This small molecule binds to this protein.
Small molecule (SMILES): COc1ccc2[nH]c(C)cc2c1

Binding-site contacts:
Ligand atom O11 contacts residue ASN106 of chain 1.A at 2.8 Å (h-bond).
Ligand atom C9 contacts residue ARG88 of chain 1.A at 4.4 Å.
Ligand atom C1 contacts residue MET74 of chain 1.A at 3.9 Å (hydrophobic).
Ligand atom C8 contacts residue ASN106 of chain 1.A at 4.1 Å.
Ligand atom C12 contacts residue ASN106 of chain 1.A at 3.5 Å.
Ligand atom C9 contacts residue MET74 of chain 1.A at 3.5 Å (hydrophobic).
Ligand atom C12 contacts residue GLU99 of chain 1.A at 3.6 Å.
Ligand atom C6 contacts residue GLY9 of chain 1.A at 3.7 Å.
Ligand atom C6 contacts residue ARG88 of chain 1.A at 3.6 Å.
Ligand atom C12 contacts residue ARG88 of chain 1.A at 3.4 Å.
Ligand atom C4 contacts residue DMS1 of chain 1.F at 3.0 Å.
Ligand atom O11 contacts residue MET74 of chain 1.A at 3.5 Å.
Ligand atom C2 contacts residue MET74 of chain 1.A at 4.2 Å (hydrophobic).
Ligand atom C10 contacts residue GLY9 of chain 1.A at 3.4 Å.
Ligand atom C8 contacts residue MET74 of chain 1.A at 3.7 Å (hydrophobic).
Ligand atom C9 contacts residue LEU102 of chain 1.A at 4.5 Å (hydrophobic).
Ligand atom C5 contacts residue ARG88 of chain 1.A at 3.2 Å.
Ligand atom C6 contacts residue PRO8 of chain 1.A at 3.7 Å (hydrophobic).
Ligand atom C5 contacts residue PRO8 of chain 1.A at 3.9 Å (hydrophobic).
Ligand atom C4 contacts residue MET74 of chain 1.A at 3.6 Å (hydrophobic).
Ligand atom C7 contacts residue PRO8 of chain 1.A at 4.5 Å (hydrophobic).
Ligand atom O11 contacts residue LEU102 of chain 1.A at 4.3 Å.
Ligand atom C10 contacts residue THR10 of chain 1.A at 3.8 Å.
Ligand atom C8 contacts residue DMS1 of chain 1.F at 3.2 Å.
Ligand atom C10 contacts residue PHE70 of chain 1.A at 4.5 Å (hydrophobic).
Ligand atom C12 contacts residue LEU102 of chain 1.A at 3.6 Å (hydrophobic).
Ligand atom C7 contacts residue GLY9 of chain 1.A at 4.0 Å.
Ligand atom C9 contacts residue ASN106 of chain 1.A at 3.8 Å.
Ligand atom C1 contacts residue DMS1 of chain 1.F at 4.3 Å.
Ligand atom N3 contacts residue MET74 of chain 1.A at 4.4 Å.
Ligand atom C5 contacts residue MET74 of chain 1.A at 4.2 Å (hydrophobic).
Ligand atom C10 contacts residue ALA37 of chain 1.A at 3.4 Å (hydrophobic).
Ligand atom C2 contacts residue PRO8 of chain 1.A at 4.1 Å (hydrophobic).
Ligand atom O11 contacts residue LEU86 of chain 1.A at 4.2 Å.
Ligand atom C2 contacts residue ARG88 of chain 1.A at 3.6 Å.
Ligand atom O11 contacts residue ARG88 of chain 1.A at 4.3 Å.

Sequence of chain 1.A:
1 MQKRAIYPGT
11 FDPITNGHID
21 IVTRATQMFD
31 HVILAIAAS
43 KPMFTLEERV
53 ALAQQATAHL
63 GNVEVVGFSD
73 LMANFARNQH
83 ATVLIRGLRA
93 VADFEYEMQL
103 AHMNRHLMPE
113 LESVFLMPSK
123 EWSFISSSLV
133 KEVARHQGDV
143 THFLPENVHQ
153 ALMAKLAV